Binding-site contacts:
Ligand atom C6 contacts residue LYS148 of chain 1.A at 3.7 Å.
Ligand atom C7 contacts residue ASN142 of chain 1.A at 3.8 Å.
Ligand atom C5 contacts residue GLU147 of chain 1.A at 4.1 Å.
Ligand atom C1 contacts residue GLU147 of chain 1.A at 4.4 Å.
Ligand atom C2 contacts residue ASN142 of chain 1.A at 2.5 Å.
Ligand atom C5 contacts residue ASN142 of chain 1.A at 3.6 Å.
Ligand atom O7 contacts residue ASN142 of chain 1.A at 4.2 Å.
Ligand atom C1 contacts residue ASN142 of chain 1.A at 1.4 Å.
Ligand atom C5 contacts residue LYS148 of chain 1.A at 4.4 Å.
Ligand atom C8 contacts residue TYR98 of chain 1.A at 3.6 Å (hydrophobic).
Ligand atom C1 contacts residue GLN140 of chain 1.A at 4.0 Å.
Ligand atom O6 contacts residue GLU149 of chain 1.A at 3.3 Å (salt-bridge).
Ligand atom O6 contacts residue LYS148 of chain 1.A at 4.0 Å.
Ligand atom C2 contacts residue GLN140 of chain 1.A at 4.0 Å.
Ligand atom C6 contacts residue GLU149 of chain 1.A at 3.6 Å.
Ligand atom N2 contacts residue TYR98 of chain 1.A at 4.0 Å.
Ligand atom C8 contacts residue PHE109 of chain 1.A at 4.0 Å (hydrophobic).
Ligand atom C8 contacts residue GLN140 of chain 1.A at 4.2 Å.
Ligand atom N2 contacts residue ASN142 of chain 1.A at 2.9 Å (h-bond).
Ligand atom C6 contacts residue GLU147 of chain 1.A at 3.6 Å.
Ligand atom N2 contacts residue GLN140 of chain 1.A at 3.3 Å (h-bond).
Ligand atom C7 contacts residue GLN140 of chain 1.A at 4.2 Å.
Ligand atom O5 contacts residue ASN142 of chain 1.A at 2.3 Å (h-bond).
Ligand atom C3 contacts residue ASN142 of chain 1.A at 3.8 Å.
Ligand atom O5 contacts residue GLU149 of chain 1.A at 3.7 Å.
Ligand atom O5 contacts residue GLU147 of chain 1.A at 3.4 Å (salt-bridge).
Ligand atom C5 contacts residue GLU149 of chain 1.A at 4.1 Å.
Ligand atom C3 contacts residue GLN140 of chain 1.A at 4.2 Å.
Ligand atom C4 contacts residue ASN142 of chain 1.A at 4.2 Å.
Ligand atom O5 contacts residue LYS148 of chain 1.A at 3.8 Å.
Ligand atom C7 contacts residue TYR98 of chain 1.A at 3.9 Å (hydrophobic).
Ligand atom O7 contacts residue TYR98 of chain 1.A at 4.3 Å.

Sequence of chain 1.A:
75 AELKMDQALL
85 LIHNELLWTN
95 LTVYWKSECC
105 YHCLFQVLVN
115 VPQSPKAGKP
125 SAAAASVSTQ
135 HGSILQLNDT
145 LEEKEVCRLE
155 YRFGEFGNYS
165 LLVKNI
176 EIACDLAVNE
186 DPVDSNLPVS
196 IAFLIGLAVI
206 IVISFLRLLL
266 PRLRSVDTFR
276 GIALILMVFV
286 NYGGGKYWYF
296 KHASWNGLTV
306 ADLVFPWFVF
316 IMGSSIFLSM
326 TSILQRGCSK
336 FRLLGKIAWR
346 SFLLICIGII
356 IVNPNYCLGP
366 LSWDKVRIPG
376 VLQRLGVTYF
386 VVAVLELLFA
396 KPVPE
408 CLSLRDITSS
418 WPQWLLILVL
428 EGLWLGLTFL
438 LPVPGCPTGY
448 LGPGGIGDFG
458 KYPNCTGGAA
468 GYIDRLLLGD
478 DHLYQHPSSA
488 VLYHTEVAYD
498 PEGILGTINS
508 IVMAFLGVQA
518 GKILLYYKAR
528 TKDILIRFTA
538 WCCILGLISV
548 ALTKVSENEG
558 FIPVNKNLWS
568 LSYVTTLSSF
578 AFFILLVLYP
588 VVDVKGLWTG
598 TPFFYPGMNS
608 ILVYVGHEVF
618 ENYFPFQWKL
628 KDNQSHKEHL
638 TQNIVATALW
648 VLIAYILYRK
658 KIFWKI

A small-molecule ligand and the protein it binds are described below.
Small molecule (SMILES): CC(=O)N[C@H]1[C@H](O[C@H]2[C@H](O)[C@@H](NC(C)=O)CO[C@@H]2CO)O[C@H](CO)[C@@H](O)[C@@H]1O